A small-molecule ligand and the protein it binds are described below.
Small molecule (SMILES): CC(=O)N[C@H]1[C@H](O[C@H]2[C@H](O)[C@@H](NC(C)=O)CO[C@@H]2CO)O[C@H](CO)[C@@H](O[C@@H]2O[C@H](CO)[C@@H](O)[C@H](O)[C@@H]2O)[C@@H]1O

Binding-site contacts:
Ligand atom C5 contacts residue ILE276 of chain 1.C at 4.3 Å (hydrophobic).
Ligand atom C5 contacts residue ASN53 of chain 1.C at 3.6 Å.
Ligand atom C1 contacts residue ASN53 of chain 1.C at 1.4 Å.
Ligand atom O5 contacts residue ASN53 of chain 1.C at 2.4 Å (h-bond).
Ligand atom C2 contacts residue ILE276 of chain 1.C at 4.4 Å (hydrophobic).
Ligand atom C6 contacts residue ILE274 of chain 1.C at 3.9 Å (hydrophobic).
Ligand atom C5 contacts residue ASP275 of chain 1.C at 4.2 Å.
Ligand atom C3 contacts residue ASN53 of chain 1.C at 3.8 Å.
Ligand atom C2 contacts residue ASN53 of chain 1.C at 2.5 Å.
Ligand atom C8 contacts residue ASN53 of chain 1.C at 3.8 Å.
Ligand atom O6 contacts residue ILE274 of chain 1.C at 4.0 Å.
Ligand atom O5 contacts residue ILE274 of chain 1.C at 4.4 Å.
Ligand atom O5 contacts residue ASP275 of chain 1.C at 4.3 Å.
Ligand atom C7 contacts residue ASN53 of chain 1.C at 3.4 Å.
Ligand atom N2 contacts residue ILE276 of chain 1.C at 4.3 Å.
Ligand atom C6 contacts residue ASP275 of chain 1.C at 3.5 Å.
Ligand atom C3 contacts residue ILE276 of chain 1.C at 4.4 Å (hydrophobic).
Ligand atom O5 contacts residue ILE276 of chain 1.C at 4.4 Å.
Ligand atom C8 contacts residue ASP275 of chain 1.C at 4.0 Å.
Ligand atom C1 contacts residue ILE276 of chain 1.C at 3.8 Å (hydrophobic).
Ligand atom C4 contacts residue ASN53 of chain 1.C at 4.3 Å.
Ligand atom O7 contacts residue ASN53 of chain 1.C at 3.5 Å (h-bond).
Ligand atom N2 contacts residue ASN53 of chain 1.C at 3.0 Å (h-bond).

Sequence of chain 1.C:
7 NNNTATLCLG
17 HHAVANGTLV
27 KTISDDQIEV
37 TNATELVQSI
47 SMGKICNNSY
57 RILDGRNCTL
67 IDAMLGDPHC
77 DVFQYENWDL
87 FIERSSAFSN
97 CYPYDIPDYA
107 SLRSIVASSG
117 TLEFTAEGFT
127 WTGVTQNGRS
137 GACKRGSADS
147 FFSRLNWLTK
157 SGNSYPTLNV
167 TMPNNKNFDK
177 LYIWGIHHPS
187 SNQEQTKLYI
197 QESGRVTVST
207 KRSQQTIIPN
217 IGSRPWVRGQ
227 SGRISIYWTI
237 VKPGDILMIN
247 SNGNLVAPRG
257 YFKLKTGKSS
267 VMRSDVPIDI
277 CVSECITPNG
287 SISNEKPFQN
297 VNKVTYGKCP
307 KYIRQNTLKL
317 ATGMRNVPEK